Sequence of chain 4.B:
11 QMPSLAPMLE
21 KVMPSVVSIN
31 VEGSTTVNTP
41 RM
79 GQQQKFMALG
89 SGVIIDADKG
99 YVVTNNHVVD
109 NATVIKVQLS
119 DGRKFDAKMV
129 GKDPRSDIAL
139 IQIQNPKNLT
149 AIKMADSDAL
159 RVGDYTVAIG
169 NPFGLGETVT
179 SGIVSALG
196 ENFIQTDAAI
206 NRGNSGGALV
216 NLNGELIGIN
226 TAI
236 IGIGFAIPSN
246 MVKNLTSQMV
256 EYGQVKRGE

Binding-site contacts:
Ligand atom C1 contacts residue THR178 of chain 4.B at 4.5 Å.
Ligand atom O1P contacts residue THR178 of chain 4.B at 4.1 Å.
Ligand atom C1' contacts residue ILE205 of chain 4.B at 4.2 Å (hydrophobic).
Ligand atom C1 contacts residue SER210 of chain 4.B at 3.3 Å.
Ligand atom O3P contacts residue ALA204 of chain 4.B at 3.4 Å.
Ligand atom C2 contacts residue GLY168 of chain 4.B at 3.9 Å.
Ligand atom O1P contacts residue SER210 of chain 4.B at 2.8 Å (h-bond).
Ligand atom O2P contacts residue ILE205 of chain 4.B at 3.6 Å.
Ligand atom C3 contacts residue SER210 of chain 4.B at 4.0 Å.
Ligand atom C3' contacts residue ILE205 of chain 4.B at 3.5 Å (hydrophobic).
Ligand atom C3' contacts residue ARG207 of chain 4.B at 3.8 Å.
Ligand atom C2' contacts residue ILE238 of chain 5.B at 4.1 Å (hydrophobic).
Ligand atom C2' contacts residue GLY237 of chain 5.B at 3.3 Å.
Ligand atom C2' contacts residue SER210 of chain 4.B at 4.4 Å.
Ligand atom C3 contacts residue GLY168 of chain 4.B at 4.2 Å.
Ligand atom C2 contacts residue THR176 of chain 4.B at 3.9 Å.
Ligand atom P contacts residue ILE205 of chain 4.B at 4.1 Å.
Ligand atom C1' contacts residue PRO170 of chain 4.B at 3.9 Å (hydrophobic).
Ligand atom C1 contacts residue THR176 of chain 4.B at 4.4 Å.
Ligand atom O3P contacts residue ILE205 of chain 4.B at 2.9 Å (h-bond).
Ligand atom C1' contacts residue ASN209 of chain 4.B at 4.2 Å.
Ligand atom P contacts residue ASN209 of chain 4.B at 4.2 Å.
Ligand atom C2 contacts residue THR178 of chain 4.B at 3.5 Å.
Ligand atom C3 contacts residue ASN209 of chain 4.B at 4.5 Å.
Ligand atom C3' contacts residue SER210 of chain 4.B at 3.6 Å.
Ligand atom C1' contacts residue SER210 of chain 4.B at 3.1 Å.
Ligand atom O3P contacts residue SER210 of chain 4.B at 2.4 Å (h-bond).
Ligand atom C2 contacts residue ILE167 of chain 4.B at 4.0 Å (hydrophobic).
Ligand atom O2P contacts residue SER210 of chain 4.B at 2.5 Å (h-bond).
Ligand atom C3 contacts residue PRO170 of chain 4.B at 3.5 Å (hydrophobic).
Ligand atom C3' contacts residue GLY237 of chain 5.B at 4.3 Å.
Ligand atom O1P contacts residue ALA204 of chain 4.B at 4.4 Å.
Ligand atom C2' contacts residue PRO170 of chain 4.B at 4.3 Å (hydrophobic).
Ligand atom P contacts residue SER210 of chain 4.B at 1.6 Å.
Ligand atom C1' contacts residue GLY237 of chain 5.B at 4.3 Å.
Ligand atom C1 contacts residue GLY168 of chain 4.B at 4.4 Å.
Ligand atom C2' contacts residue PHE171 of chain 4.B at 4.4 Å (hydrophobic).
Ligand atom C2 contacts residue ALA166 of chain 4.B at 3.5 Å (hydrophobic).
Ligand atom C3 contacts residue THR176 of chain 4.B at 3.5 Å.
Ligand atom C3' contacts residue ASN209 of chain 4.B at 3.6 Å.

Sequence of chain 5.B:
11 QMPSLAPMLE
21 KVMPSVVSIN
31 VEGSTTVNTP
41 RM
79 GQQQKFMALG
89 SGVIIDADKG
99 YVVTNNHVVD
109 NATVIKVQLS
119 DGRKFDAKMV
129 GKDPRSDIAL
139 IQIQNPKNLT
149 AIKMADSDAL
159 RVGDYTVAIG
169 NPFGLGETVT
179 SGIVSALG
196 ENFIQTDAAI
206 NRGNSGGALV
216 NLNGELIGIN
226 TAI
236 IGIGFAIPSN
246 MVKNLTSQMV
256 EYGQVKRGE

This protein binds this small molecule.
Small molecule (SMILES): CC(C)O[PH](=O)OC(C)C